The protein below binds the small molecule below.
Small molecule (SMILES): OC[C@H]1O[C@H](O)[C@@H](O)[C@@H](O)[C@@H]1O

Binding-site contacts:
Ligand atom C1 contacts residue NAG2 of chain 1.V at 4.3 Å.
Ligand atom C6 contacts residue NAG2 of chain 1.V at 3.9 Å.
Ligand atom C2 contacts residue BMA3 of chain 1.V at 3.6 Å.
Ligand atom C5 contacts residue BMA3 of chain 1.V at 4.4 Å.
Ligand atom O5 contacts residue BMA3 of chain 1.V at 4.4 Å.
Ligand atom O4 contacts residue NAG2 of chain 1.V at 3.2 Å (h-bond).
Ligand atom O3 contacts residue NAG2 of chain 1.V at 3.8 Å.
Ligand atom C3 contacts residue NAG2 of chain 1.V at 3.5 Å.
Ligand atom C4 contacts residue NAG2 of chain 1.V at 3.4 Å.
Ligand atom C2 contacts residue NAG2 of chain 1.V at 4.4 Å.
Ligand atom O5 contacts residue NAG2 of chain 1.V at 4.2 Å.
Ligand atom C3 contacts residue BMA3 of chain 1.V at 4.0 Å.
Ligand atom C1 contacts residue BMA3 of chain 1.V at 3.4 Å.
Ligand atom C5 contacts residue NAG2 of chain 1.V at 3.1 Å.